This protein binds this small molecule.
Small molecule (SMILES): CC(C)C[C@H](N)C(=O)O

Sequence of chain 2.A:
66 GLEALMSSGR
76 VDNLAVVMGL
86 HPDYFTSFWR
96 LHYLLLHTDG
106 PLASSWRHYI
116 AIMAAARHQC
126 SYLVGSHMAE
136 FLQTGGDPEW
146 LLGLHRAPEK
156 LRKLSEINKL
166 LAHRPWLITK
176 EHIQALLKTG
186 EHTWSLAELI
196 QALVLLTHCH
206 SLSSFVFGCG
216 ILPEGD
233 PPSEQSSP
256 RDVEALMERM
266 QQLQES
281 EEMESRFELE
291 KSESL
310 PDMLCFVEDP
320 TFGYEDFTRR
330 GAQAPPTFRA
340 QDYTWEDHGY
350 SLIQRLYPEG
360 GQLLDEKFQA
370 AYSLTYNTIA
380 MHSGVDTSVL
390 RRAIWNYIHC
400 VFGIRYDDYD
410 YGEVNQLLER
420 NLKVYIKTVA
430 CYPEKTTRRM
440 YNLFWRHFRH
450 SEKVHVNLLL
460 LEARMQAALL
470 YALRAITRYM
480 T

Binding-site contacts:
Ligand atom N contacts residue ARG448 of chain 2.A at 4.5 Å.
Ligand atom N contacts residue HIS454 of chain 2.A at 4.5 Å.
Ligand atom C contacts residue ASN376 of chain 2.A at 4.2 Å.
Ligand atom CA contacts residue GLU451 of chain 2.A at 4.0 Å.
Ligand atom O contacts residue TYR375 of chain 2.A at 3.9 Å.
Ligand atom O contacts residue ASN376 of chain 2.A at 4.2 Å.
Ligand atom C contacts residue HIS454 of chain 2.A at 4.3 Å.
Ligand atom O contacts residue THR374 of chain 2.A at 2.7 Å (h-bond).
Ligand atom OXT contacts residue THR374 of chain 2.A at 3.4 Å (h-bond).
Ligand atom OXT contacts residue TYR375 of chain 2.A at 2.7 Å (h-bond).
Ligand atom CA contacts residue HIS454 of chain 2.A at 4.3 Å.
Ligand atom C contacts residue THR374 of chain 2.A at 3.5 Å.
Ligand atom CB contacts residue ARG390 of chain 2.A at 4.3 Å.
Ligand atom C contacts residue THR386 of chain 2.A at 3.6 Å.
Ligand atom CA contacts residue THR386 of chain 2.A at 4.2 Å.
Ligand atom N contacts residue GLU451 of chain 2.A at 3.0 Å (salt-bridge).
Ligand atom CD2 contacts residue HIS454 of chain 2.A at 3.9 Å.
Ligand atom CD2 contacts residue VAL455 of chain 2.A at 4.0 Å (hydrophobic).
Ligand atom C contacts residue THR377 of chain 2.A at 3.4 Å.
Ligand atom O contacts residue THR386 of chain 2.A at 2.5 Å (h-bond).
Ligand atom CD1 contacts residue PHE447 of chain 2.A at 4.3 Å (hydrophobic).
Ligand atom OXT contacts residue ASN376 of chain 2.A at 3.4 Å (h-bond).
Ligand atom CA contacts residue THR377 of chain 2.A at 3.2 Å.
Ligand atom OXT contacts residue THR377 of chain 2.A at 3.6 Å.
Ligand atom CD2 contacts residue GLU451 of chain 2.A at 3.9 Å.
Ligand atom CD2 contacts residue TRP444 of chain 2.A at 4.1 Å (hydrophobic).
Ligand atom CD1 contacts residue TRP444 of chain 2.A at 4.0 Å (hydrophobic).
Ligand atom O contacts residue LEU373 of chain 2.A at 4.3 Å.
Ligand atom CG contacts residue LEU389 of chain 2.A at 4.4 Å (hydrophobic).
Ligand atom O contacts residue ARG390 of chain 2.A at 3.5 Å (salt-bridge).
Ligand atom OXT contacts residue THR386 of chain 2.A at 4.4 Å.
Ligand atom CG contacts residue ARG390 of chain 2.A at 4.4 Å.
Ligand atom N contacts residue THR377 of chain 2.A at 3.2 Å (h-bond).
Ligand atom CG contacts residue HIS454 of chain 2.A at 4.4 Å.
Ligand atom CD1 contacts residue LEU389 of chain 2.A at 4.0 Å (hydrophobic).
Ligand atom CD1 contacts residue GLU451 of chain 2.A at 3.6 Å.
Ligand atom C contacts residue TYR375 of chain 2.A at 3.7 Å (hydrophobic).
Ligand atom CB contacts residue HIS454 of chain 2.A at 3.4 Å.
Ligand atom O contacts residue HIS454 of chain 2.A at 4.4 Å.
Ligand atom O contacts residue THR377 of chain 2.A at 4.0 Å.